Sequence of chain 1.QA:
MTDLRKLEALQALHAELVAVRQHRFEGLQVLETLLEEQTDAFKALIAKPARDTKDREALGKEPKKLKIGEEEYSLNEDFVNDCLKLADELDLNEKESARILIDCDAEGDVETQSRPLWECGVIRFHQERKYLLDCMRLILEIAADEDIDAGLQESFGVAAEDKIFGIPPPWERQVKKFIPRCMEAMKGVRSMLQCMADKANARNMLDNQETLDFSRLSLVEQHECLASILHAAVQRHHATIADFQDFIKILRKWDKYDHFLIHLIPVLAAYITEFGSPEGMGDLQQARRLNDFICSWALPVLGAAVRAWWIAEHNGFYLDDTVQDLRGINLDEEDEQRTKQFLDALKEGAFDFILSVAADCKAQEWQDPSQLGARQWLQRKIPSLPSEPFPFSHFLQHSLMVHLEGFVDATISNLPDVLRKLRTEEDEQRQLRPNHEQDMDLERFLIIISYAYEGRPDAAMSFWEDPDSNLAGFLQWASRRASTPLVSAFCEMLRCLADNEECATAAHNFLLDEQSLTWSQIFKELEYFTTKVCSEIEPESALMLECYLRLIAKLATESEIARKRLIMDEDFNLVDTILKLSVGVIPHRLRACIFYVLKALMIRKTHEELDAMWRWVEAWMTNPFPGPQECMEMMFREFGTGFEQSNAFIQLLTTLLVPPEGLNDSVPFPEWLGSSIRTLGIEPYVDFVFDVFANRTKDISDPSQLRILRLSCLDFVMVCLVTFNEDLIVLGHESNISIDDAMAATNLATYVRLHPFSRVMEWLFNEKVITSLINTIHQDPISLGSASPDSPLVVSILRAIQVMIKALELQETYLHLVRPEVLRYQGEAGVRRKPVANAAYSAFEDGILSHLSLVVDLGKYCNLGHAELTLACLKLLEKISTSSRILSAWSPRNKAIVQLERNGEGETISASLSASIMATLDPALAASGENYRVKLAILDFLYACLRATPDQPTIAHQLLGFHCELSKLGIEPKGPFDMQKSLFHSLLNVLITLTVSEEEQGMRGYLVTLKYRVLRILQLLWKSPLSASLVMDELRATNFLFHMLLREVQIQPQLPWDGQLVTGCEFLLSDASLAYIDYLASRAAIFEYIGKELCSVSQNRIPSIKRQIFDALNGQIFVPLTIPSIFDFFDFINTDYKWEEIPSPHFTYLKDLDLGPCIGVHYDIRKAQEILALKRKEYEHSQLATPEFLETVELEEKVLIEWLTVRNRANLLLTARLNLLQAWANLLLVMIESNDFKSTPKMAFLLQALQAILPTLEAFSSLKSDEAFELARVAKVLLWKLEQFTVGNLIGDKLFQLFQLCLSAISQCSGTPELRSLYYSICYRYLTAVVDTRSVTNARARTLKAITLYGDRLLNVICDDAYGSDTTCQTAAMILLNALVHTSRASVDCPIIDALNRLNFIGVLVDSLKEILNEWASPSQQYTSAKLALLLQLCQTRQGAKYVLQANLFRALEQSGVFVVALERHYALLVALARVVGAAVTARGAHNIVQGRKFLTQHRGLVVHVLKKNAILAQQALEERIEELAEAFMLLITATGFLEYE

A small-molecule ligand and the protein it binds are described below.
Small molecule (SMILES): CC[C@H](C)[C@H](N)C(=O)N[C@@H](CC(C)C)C(=O)N1CCC[C@H]1C(=O)N[C@@H](CCSC)C(=O)N[C@@H](Cc1ccc(O)cc1)C(=O)N[C@@H](CCCCN)C(=O)N[C@@H](CC(C)C)C(=O)N[C@@H](CO)C(=O)N1CCC[C@H]1C=O

Binding-site contacts:
Ligand atom CB contacts residue THR1121 of chain 1.QA at 3.3 Å.
Ligand atom CB contacts residue GLN1063 of chain 1.QA at 4.5 Å.
Ligand atom CE2 contacts residue ASN1072 of chain 1.QA at 4.4 Å.
Ligand atom CD2 contacts residue PHE1125 of chain 1.QA at 4.2 Å (hydrophobic).
Ligand atom O contacts residue THR1121 of chain 1.QA at 4.0 Å.
Ligand atom CD1 contacts residue ALA1120 of chain 1.QA at 4.3 Å (hydrophobic).
Ligand atom CZ contacts residue ASN1072 of chain 1.QA at 3.5 Å.
Ligand atom CD2 contacts residue THR1121 of chain 1.QA at 4.3 Å.
Ligand atom OH contacts residue ASN1072 of chain 1.QA at 3.1 Å (h-bond).
Ligand atom CG contacts residue HIS1126 of chain 1.QA at 4.3 Å.
Ligand atom CG contacts residue ASN1072 of chain 1.QA at 4.2 Å.
Ligand atom CD2 contacts residue HIS1126 of chain 1.QA at 3.4 Å.
Ligand atom CG contacts residue ALA1120 of chain 1.QA at 4.4 Å (hydrophobic).
Ligand atom CD2 contacts residue ALA1120 of chain 1.QA at 3.5 Å (hydrophobic).
Ligand atom CE1 contacts residue THR1121 of chain 1.QA at 3.9 Å.
Ligand atom CE1 contacts residue ASN1072 of chain 1.QA at 3.3 Å.
Ligand atom C contacts residue GLN1063 of chain 1.QA at 3.9 Å.
Ligand atom OH contacts residue HIS1068 of chain 1.QA at 3.8 Å.
Ligand atom C contacts residue VAL1202 of chain 1.QA at 4.2 Å (hydrophobic).
Ligand atom CD2 contacts residue GLN1063 of chain 1.QA at 3.6 Å.
Ligand atom CD2 contacts residue LEU1129 of chain 1.QA at 4.2 Å (hydrophobic).
Ligand atom CD1 contacts residue THR1121 of chain 1.QA at 3.0 Å.
Ligand atom CA contacts residue GLN1063 of chain 1.QA at 4.3 Å.
Ligand atom CZ contacts residue GLN1063 of chain 1.QA at 4.1 Å.
Ligand atom CD1 contacts residue PHE1125 of chain 1.QA at 3.6 Å (hydrophobic).
Ligand atom C contacts residue HIS1126 of chain 1.QA at 4.0 Å.
Ligand atom CG2 contacts residue GLN1063 of chain 1.QA at 3.3 Å.
Ligand atom O contacts residue HIS1126 of chain 1.QA at 3.3 Å (h-bond).
Ligand atom CA contacts residue HIS1126 of chain 1.QA at 4.3 Å.
Ligand atom O contacts residue VAL1202 of chain 1.QA at 3.2 Å.
Ligand atom CD1 contacts residue ASN1072 of chain 1.QA at 4.0 Å.
Ligand atom SD contacts residue ASN1072 of chain 1.QA at 3.7 Å.
Ligand atom CD2 contacts residue THR1121 of chain 1.QA at 4.0 Å.
Ligand atom CD1 contacts residue GLN1063 of chain 1.QA at 3.8 Å.
Ligand atom CD1 contacts residue ASN1122 of chain 1.QA at 4.3 Å.
Ligand atom OH contacts residue GLN1063 of chain 1.QA at 3.7 Å.
Ligand atom O contacts residue GLN1063 of chain 1.QA at 2.9 Å (h-bond).
Ligand atom CG contacts residue THR1121 of chain 1.QA at 3.3 Å.
Ligand atom CE2 contacts residue GLN1063 of chain 1.QA at 3.3 Å.
Ligand atom CG contacts residue GLN1063 of chain 1.QA at 4.3 Å.